A small-molecule ligand and the protein it binds are described below.
Small molecule (SMILES): CC[C@H](C)[C@H](NC(=O)[C@@H](NC(=O)[C@H](O)[C@@H](C=O)C(C)C)C(C)C)C(=O)O

Sequence of chain 1.N:
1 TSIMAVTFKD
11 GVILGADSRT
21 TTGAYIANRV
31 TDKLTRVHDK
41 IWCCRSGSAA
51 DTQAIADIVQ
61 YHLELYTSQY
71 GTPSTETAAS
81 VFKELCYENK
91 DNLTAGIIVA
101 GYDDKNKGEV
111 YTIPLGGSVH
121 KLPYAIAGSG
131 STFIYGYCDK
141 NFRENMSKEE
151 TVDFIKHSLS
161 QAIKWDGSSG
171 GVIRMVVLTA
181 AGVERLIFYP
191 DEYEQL

Binding-site contacts:
Ligand atom O12 contacts residue GLY47 of chain 1.N at 3.8 Å.
Ligand atom C11 contacts residue THR1 of chain 1.N at 3.7 Å.
Ligand atom O27 contacts residue GLY128 of chain 1.N at 3.9 Å.
Ligand atom C5 contacts residue THR1 of chain 1.N at 3.0 Å.
Ligand atom C7 contacts residue THR1 of chain 1.N at 3.7 Å.
Ligand atom C1 contacts residue GLY47 of chain 1.N at 3.9 Å.
Ligand atom C23 contacts residue LEU115 of chain 1.N at 3.6 Å (hydrophobic).
Ligand atom O19 contacts residue THR1 of chain 1.N at 3.6 Å.
Ligand atom O27 contacts residue SER129 of chain 1.N at 4.0 Å.
Ligand atom C21 contacts residue GLY47 of chain 1.N at 4.0 Å.
Ligand atom O19 contacts residue GLY128 of chain 1.N at 3.6 Å.
Ligand atom O3 contacts residue GLY47 of chain 1.N at 2.9 Å (h-bond).
Ligand atom C1 contacts residue SER46 of chain 1.N at 4.0 Å.
Ligand atom C25 contacts residue SER129 of chain 1.N at 3.9 Å.
Ligand atom C17 contacts residue SER129 of chain 1.N at 3.7 Å.
Ligand atom O10 contacts residue LYS33 of chain 1.N at 3.9 Å.
Ligand atom O3 contacts residue SER46 of chain 1.N at 3.0 Å.
Ligand atom C5 contacts residue LYS33 of chain 1.N at 3.7 Å.
Ligand atom C16 contacts residue SER168 of chain 1.N at 3.6 Å.
Ligand atom O19 contacts residue SER129 of chain 1.N at 3.2 Å (h-bond).
Ligand atom O26 contacts residue SER129 of chain 1.N at 3.8 Å.
Ligand atom C42 contacts residue LEU115 of chain 1.N at 3.9 Å (hydrophobic).
Ligand atom C9 contacts residue GLY47 of chain 1.N at 4.0 Å.
Ligand atom C4 contacts residue THR1 of chain 1.N at 2.4 Å.
Ligand atom C7 contacts residue LYS33 of chain 1.N at 4.0 Å.
Ligand atom N13 contacts residue THR1 of chain 1.N at 3.3 Å (h-bond).
Ligand atom C42 contacts residue SER46 of chain 1.N at 3.6 Å.
Ligand atom N20 contacts residue GLY47 of chain 1.N at 3.9 Å.
Ligand atom C11 contacts residue GLY47 of chain 1.N at 3.8 Å.
Ligand atom O10 contacts residue ARG19 of chain 1.N at 3.5 Å (salt-bridge).
Ligand atom C15 contacts residue SER129 of chain 1.N at 3.5 Å.
Ligand atom O3 contacts residue THR1 of chain 1.N at 2.3 Å (h-bond).
Ligand atom C7 contacts residue ARG45 of chain 1.N at 3.7 Å.
Ligand atom C23 contacts residue GLY47 of chain 1.N at 3.6 Å.
Ligand atom C4 contacts residue GLY47 of chain 1.N at 3.4 Å.
Ligand atom C22 contacts residue GLY47 of chain 1.N at 3.8 Å.
Ligand atom C6 contacts residue THR20 of chain 1.N at 3.6 Å.
Ligand atom C1 contacts residue THR1 of chain 1.N at 1.4 Å.
Ligand atom C9 contacts residue THR1 of chain 1.N at 3.0 Å.
Ligand atom O10 contacts residue THR1 of chain 1.N at 2.7 Å (h-bond).